Sequence of chain 1.D:
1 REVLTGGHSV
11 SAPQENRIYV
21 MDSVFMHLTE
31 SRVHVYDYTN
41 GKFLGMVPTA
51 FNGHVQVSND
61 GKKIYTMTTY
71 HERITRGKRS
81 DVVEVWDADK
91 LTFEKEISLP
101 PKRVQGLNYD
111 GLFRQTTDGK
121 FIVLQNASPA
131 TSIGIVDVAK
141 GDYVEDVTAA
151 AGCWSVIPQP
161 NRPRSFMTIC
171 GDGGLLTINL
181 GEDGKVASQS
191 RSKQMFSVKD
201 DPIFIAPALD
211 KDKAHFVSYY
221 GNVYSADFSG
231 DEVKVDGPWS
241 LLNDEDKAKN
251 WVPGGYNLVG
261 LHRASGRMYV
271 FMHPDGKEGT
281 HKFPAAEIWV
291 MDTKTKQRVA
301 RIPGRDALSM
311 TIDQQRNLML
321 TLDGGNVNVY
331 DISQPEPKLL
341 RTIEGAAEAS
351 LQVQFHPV

Sequence of chain 1.A:
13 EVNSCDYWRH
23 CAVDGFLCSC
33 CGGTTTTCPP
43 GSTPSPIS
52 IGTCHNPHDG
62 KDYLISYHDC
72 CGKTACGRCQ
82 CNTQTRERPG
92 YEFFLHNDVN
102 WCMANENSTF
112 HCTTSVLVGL

A protein and the small-molecule ligand that binds it are described below.
Small molecule (SMILES): NCc1ccc(Cl)cc1

Binding-site contacts:
Ligand atom N1 contacts residue VAL100 of chain 1.A at 3.2 Å (h-bond).
Ligand atom CE2 contacts residue PHE25 of chain 1.D at 4.2 Å (hydrophobic).
Ligand atom CD1 contacts residue PHE25 of chain 1.D at 3.8 Å (hydrophobic).
Ligand atom CL contacts residue GLY106 of chain 1.D at 3.4 Å.
Ligand atom CL contacts residue ASN101 of chain 1.A at 4.0 Å.
Ligand atom CB contacts residue VAL100 of chain 1.A at 4.0 Å (hydrophobic).
Ligand atom CE2 contacts residue GLY106 of chain 1.D at 3.8 Å.
Ligand atom CE2 contacts residue ASP99 of chain 1.A at 3.9 Å.
Ligand atom CE1 contacts residue ASN101 of chain 1.A at 3.4 Å.
Ligand atom CZ contacts residue LEU28 of chain 1.D at 4.2 Å (hydrophobic).
Ligand atom CD2 contacts residue PHE25 of chain 1.D at 4.0 Å (hydrophobic).
Ligand atom CD2 contacts residue VAL100 of chain 1.A at 3.7 Å (hydrophobic).
Ligand atom CB contacts residue TRQ51 of chain 1.A at 3.5 Å.
Ligand atom CL contacts residue GLN105 of chain 1.D at 3.7 Å.
Ligand atom CE2 contacts residue LEU107 of chain 1.D at 3.9 Å (hydrophobic).
Ligand atom CZ contacts residue GLY106 of chain 1.D at 4.1 Å.
Ligand atom CB contacts residue ASN98 of chain 1.A at 4.2 Å.
Ligand atom CG contacts residue PHE25 of chain 1.D at 3.8 Å (hydrophobic).
Ligand atom CL contacts residue LEU28 of chain 1.D at 4.0 Å.
Ligand atom CG contacts residue ASP26 of chain 1.A at 4.3 Å.
Ligand atom CE1 contacts residue PHE25 of chain 1.D at 4.0 Å (hydrophobic).
Ligand atom CD2 contacts residue LEU107 of chain 1.D at 4.2 Å (hydrophobic).
Ligand atom N1 contacts residue ASN98 of chain 1.A at 3.5 Å (h-bond).
Ligand atom CD1 contacts residue PHE111 of chain 1.A at 3.9 Å (hydrophobic).
Ligand atom CE2 contacts residue VAL100 of chain 1.A at 4.0 Å (hydrophobic).
Ligand atom N1 contacts residue TRQ51 of chain 1.A at 2.4 Å (h-bond).
Ligand atom CG contacts residue VAL100 of chain 1.A at 3.8 Å (hydrophobic).
Ligand atom CD1 contacts residue ASN101 of chain 1.A at 3.8 Å.
Ligand atom CE1 contacts residue LEU28 of chain 1.D at 3.9 Å (hydrophobic).
Ligand atom N1 contacts residue ASP26 of chain 1.A at 2.9 Å (salt-bridge).
Ligand atom CG contacts residue ASN101 of chain 1.A at 4.2 Å.
Ligand atom CB contacts residue PHE25 of chain 1.D at 4.1 Å (hydrophobic).
Ligand atom CZ contacts residue PHE25 of chain 1.D at 4.2 Å (hydrophobic).
Ligand atom CZ contacts residue ASN101 of chain 1.A at 3.8 Å.
Ligand atom CE2 contacts residue ASN101 of chain 1.A at 4.0 Å.
Ligand atom CD2 contacts residue ASN101 of chain 1.A at 4.2 Å.
Ligand atom CB contacts residue ASP26 of chain 1.A at 2.9 Å.
Ligand atom CD2 contacts residue ASP26 of chain 1.A at 4.0 Å.
Ligand atom CL contacts residue ASN52 of chain 1.D at 3.3 Å.
Ligand atom CD2 contacts residue ASP99 of chain 1.A at 4.2 Å.